This small molecule binds to this protein.
Small molecule (SMILES): O=C(O)COP(=O)(O)O

Binding-site contacts:
Ligand atom O2P contacts residue HIS177 of chain 1.B at 3.8 Å.
Ligand atom O3P contacts residue GLU566 of chain 1.B at 4.2 Å.
Ligand atom O1 contacts residue GLN673 of chain 1.B at 3.7 Å.
Ligand atom O3P contacts residue ARG773 of chain 1.B at 3.6 Å.
Ligand atom O3P contacts residue HIS177 of chain 1.B at 3.7 Å.
Ligand atom O2P contacts residue ILE775 of chain 1.B at 3.5 Å.
Ligand atom O2 contacts residue SER602 of chain 1.B at 2.8 Å (h-bond).
Ligand atom O1 contacts residue TRP288 of chain 1.B at 4.5 Å.
Ligand atom C2 contacts residue HIS177 of chain 1.B at 4.3 Å.
Ligand atom O2 contacts residue TYR601 of chain 1.B at 3.7 Å.
Ligand atom O1 contacts residue SER602 of chain 1.B at 4.5 Å.
Ligand atom O3P contacts residue ARG456 of chain 1.B at 2.6 Å (salt-bridge).
Ligand atom C2 contacts residue ARG456 of chain 1.B at 3.6 Å.
Ligand atom O4P contacts residue GLU566 of chain 1.B at 3.2 Å (salt-bridge).
Ligand atom C1 contacts residue GLY640 of chain 1.B at 3.9 Å.
Ligand atom O1P contacts residue ARG456 of chain 1.B at 4.3 Å.
Ligand atom P contacts residue ARG456 of chain 1.B at 4.1 Å.
Ligand atom P contacts residue ASP603 of chain 1.B at 4.5 Å.
Ligand atom O4P contacts residue ARG773 of chain 1.B at 3.8 Å.
Ligand atom C2 contacts residue SER602 of chain 1.B at 4.3 Å.
Ligand atom P contacts residue GLU566 of chain 1.B at 4.0 Å.
Ligand atom O1 contacts residue MET598 of chain 1.B at 3.8 Å.
Ligand atom O2P contacts residue ARG773 of chain 1.B at 4.0 Å.
Ligand atom O1P contacts residue GLU566 of chain 1.B at 4.0 Å.
Ligand atom C1 contacts residue GLN673 of chain 1.B at 4.3 Å.
Ligand atom O1 contacts residue HIS177 of chain 1.B at 4.4 Å.
Ligand atom P contacts residue ARG773 of chain 1.B at 4.0 Å.
Ligand atom O4P contacts residue ASP603 of chain 1.B at 3.0 Å (salt-bridge).
Ligand atom O2 contacts residue GLN673 of chain 1.B at 4.5 Å.
Ligand atom O2 contacts residue GLY600 of chain 1.B at 4.0 Å.
Ligand atom O1 contacts residue GLY640 of chain 1.B at 3.6 Å.
Ligand atom C1 contacts residue SER602 of chain 1.B at 3.7 Å.
Ligand atom O1P contacts residue SER602 of chain 1.B at 3.9 Å.
Ligand atom O2 contacts residue GLY640 of chain 1.B at 3.2 Å (h-bond).
Ligand atom C1 contacts residue GLU566 of chain 1.B at 4.5 Å.
Ligand atom O1P contacts residue HIS177 of chain 1.B at 3.7 Å.
Ligand atom O2P contacts residue ARG759 of chain 1.B at 4.4 Å.
Ligand atom P contacts residue HIS177 of chain 1.B at 3.9 Å.
Ligand atom C2 contacts residue GLU566 of chain 1.B at 3.4 Å.

Sequence of chain 1.B:
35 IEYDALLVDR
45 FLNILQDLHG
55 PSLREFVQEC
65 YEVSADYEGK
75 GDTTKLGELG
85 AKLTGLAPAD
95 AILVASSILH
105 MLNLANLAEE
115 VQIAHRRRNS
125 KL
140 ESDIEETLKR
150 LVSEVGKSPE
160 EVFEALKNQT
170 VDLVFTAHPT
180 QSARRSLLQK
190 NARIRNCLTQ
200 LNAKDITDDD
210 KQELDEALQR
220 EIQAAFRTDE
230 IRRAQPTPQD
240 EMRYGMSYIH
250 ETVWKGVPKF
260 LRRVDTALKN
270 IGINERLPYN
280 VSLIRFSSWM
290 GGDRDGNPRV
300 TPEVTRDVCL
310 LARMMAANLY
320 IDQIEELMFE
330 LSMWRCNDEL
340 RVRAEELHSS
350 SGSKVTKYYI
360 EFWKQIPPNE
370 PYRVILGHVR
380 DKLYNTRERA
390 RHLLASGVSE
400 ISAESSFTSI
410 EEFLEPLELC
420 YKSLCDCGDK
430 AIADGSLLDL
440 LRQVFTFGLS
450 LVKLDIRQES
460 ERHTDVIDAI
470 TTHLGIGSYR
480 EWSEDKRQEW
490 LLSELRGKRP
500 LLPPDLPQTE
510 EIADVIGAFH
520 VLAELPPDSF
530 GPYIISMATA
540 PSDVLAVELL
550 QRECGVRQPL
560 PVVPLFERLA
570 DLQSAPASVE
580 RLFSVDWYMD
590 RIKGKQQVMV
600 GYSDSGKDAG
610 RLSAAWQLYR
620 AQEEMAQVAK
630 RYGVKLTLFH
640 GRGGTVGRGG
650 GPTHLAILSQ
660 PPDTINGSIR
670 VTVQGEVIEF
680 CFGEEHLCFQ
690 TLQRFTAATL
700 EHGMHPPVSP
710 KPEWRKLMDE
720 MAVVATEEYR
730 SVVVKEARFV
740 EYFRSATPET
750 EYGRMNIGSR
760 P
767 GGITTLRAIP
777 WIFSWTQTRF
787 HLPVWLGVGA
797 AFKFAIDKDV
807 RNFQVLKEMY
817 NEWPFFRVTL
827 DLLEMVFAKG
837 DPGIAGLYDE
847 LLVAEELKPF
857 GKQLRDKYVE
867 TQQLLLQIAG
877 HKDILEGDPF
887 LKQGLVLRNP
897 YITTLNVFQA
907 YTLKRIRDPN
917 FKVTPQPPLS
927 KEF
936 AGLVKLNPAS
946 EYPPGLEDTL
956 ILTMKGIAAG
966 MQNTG